Sequence of chain 1.A:
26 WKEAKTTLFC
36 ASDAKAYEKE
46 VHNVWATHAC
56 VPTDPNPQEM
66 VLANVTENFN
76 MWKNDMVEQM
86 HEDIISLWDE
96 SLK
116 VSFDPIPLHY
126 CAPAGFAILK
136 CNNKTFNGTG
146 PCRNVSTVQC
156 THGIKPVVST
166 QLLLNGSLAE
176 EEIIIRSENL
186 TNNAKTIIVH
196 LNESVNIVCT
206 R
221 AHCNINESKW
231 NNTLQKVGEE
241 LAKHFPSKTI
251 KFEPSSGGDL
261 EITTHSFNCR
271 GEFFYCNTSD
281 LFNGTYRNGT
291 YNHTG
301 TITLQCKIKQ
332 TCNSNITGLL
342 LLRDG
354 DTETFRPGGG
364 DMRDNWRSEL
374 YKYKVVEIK

Binding-site contacts:
Ligand atom O7 contacts residue ASN288 of chain 1.A at 3.4 Å.
Ligand atom C5 contacts residue ASN288 of chain 1.A at 3.6 Å.
Ligand atom O5 contacts residue ASN288 of chain 1.A at 2.3 Å (h-bond).
Ligand atom C7 contacts residue ASN288 of chain 1.A at 3.0 Å.
Ligand atom C3 contacts residue ASN288 of chain 1.A at 3.8 Å.
Ligand atom C1 contacts residue ASN288 of chain 1.A at 1.4 Å.
Ligand atom O3 contacts residue SER247 of chain 1.A at 3.7 Å.
Ligand atom C8 contacts residue ARG287 of chain 1.A at 4.4 Å.
Ligand atom C8 contacts residue ASN288 of chain 1.A at 3.5 Å.
Ligand atom O7 contacts residue ARG287 of chain 1.A at 3.7 Å.
Ligand atom C4 contacts residue ASN288 of chain 1.A at 4.2 Å.
Ligand atom C8 contacts residue LYS248 of chain 1.A at 4.0 Å.
Ligand atom C2 contacts residue ASN288 of chain 1.A at 2.5 Å.
Ligand atom N2 contacts residue ASN288 of chain 1.A at 2.9 Å (h-bond).

This protein binds this small molecule.
Small molecule (SMILES): CC(=O)N[C@@H]1[C@@H](O)[C@H](O)[C@@H](CO)O[C@H]1O